Sequence of chain 1.A:
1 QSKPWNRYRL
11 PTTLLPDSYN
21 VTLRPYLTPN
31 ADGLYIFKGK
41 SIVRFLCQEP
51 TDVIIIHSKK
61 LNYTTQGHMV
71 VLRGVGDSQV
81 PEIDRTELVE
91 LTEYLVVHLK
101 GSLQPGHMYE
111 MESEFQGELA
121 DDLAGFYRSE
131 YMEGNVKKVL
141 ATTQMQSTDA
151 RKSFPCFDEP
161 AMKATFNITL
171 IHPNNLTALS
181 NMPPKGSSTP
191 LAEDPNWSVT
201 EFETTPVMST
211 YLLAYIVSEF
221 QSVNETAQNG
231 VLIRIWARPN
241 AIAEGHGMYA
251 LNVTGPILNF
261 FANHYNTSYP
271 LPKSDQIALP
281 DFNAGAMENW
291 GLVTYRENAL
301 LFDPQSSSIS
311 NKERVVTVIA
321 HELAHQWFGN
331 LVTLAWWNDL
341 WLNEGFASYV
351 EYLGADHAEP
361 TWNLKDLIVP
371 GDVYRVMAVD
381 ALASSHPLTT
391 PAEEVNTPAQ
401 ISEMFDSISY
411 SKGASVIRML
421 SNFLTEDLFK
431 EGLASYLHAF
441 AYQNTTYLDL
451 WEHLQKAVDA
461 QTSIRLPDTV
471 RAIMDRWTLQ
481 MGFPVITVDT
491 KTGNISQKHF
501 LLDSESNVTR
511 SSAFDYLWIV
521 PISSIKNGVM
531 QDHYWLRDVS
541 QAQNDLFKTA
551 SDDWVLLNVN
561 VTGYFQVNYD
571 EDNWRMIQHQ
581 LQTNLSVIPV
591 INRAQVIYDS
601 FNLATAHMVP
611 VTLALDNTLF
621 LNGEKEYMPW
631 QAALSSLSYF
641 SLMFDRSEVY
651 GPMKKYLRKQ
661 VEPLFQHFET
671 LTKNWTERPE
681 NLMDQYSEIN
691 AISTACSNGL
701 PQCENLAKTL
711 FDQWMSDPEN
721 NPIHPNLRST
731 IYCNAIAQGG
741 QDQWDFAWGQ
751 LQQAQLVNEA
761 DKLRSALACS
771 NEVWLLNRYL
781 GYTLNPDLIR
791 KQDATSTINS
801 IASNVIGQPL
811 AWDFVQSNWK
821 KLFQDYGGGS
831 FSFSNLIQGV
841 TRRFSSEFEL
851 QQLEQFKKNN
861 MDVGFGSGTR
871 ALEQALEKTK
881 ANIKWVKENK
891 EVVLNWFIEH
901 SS

Binding-site contacts:
Ligand atom N2 contacts residue ASN20 of chain 1.A at 3.4 Å (h-bond).
Ligand atom O7 contacts residue ARG44 of chain 1.A at 3.3 Å (salt-bridge).
Ligand atom O3 contacts residue ARG44 of chain 1.A at 3.0 Å (salt-bridge).
Ligand atom C2 contacts residue ASN167 of chain 1.A at 2.5 Å.
Ligand atom O6 contacts residue ARG44 of chain 1.A at 3.9 Å.
Ligand atom C8 contacts residue ILE42 of chain 1.A at 4.2 Å (hydrophobic).
Ligand atom C1 contacts residue SER18 of chain 1.A at 4.0 Å.
Ligand atom C3 contacts residue SER18 of chain 1.A at 4.1 Å.
Ligand atom C5 contacts residue ASN167 of chain 1.A at 3.6 Å.
Ligand atom C8 contacts residue NAG1 of chain 1.C at 4.4 Å.
Ligand atom C7 contacts residue ARG44 of chain 1.A at 3.6 Å.
Ligand atom C2 contacts residue SER18 of chain 1.A at 3.8 Å.
Ligand atom C1 contacts residue ASN20 of chain 1.A at 4.0 Å.
Ligand atom C3 contacts residue ASN167 of chain 1.A at 3.8 Å.
Ligand atom C2 contacts residue ASN20 of chain 1.A at 3.9 Å.
Ligand atom C8 contacts residue ASN20 of chain 1.A at 3.5 Å.
Ligand atom O5 contacts residue ASN167 of chain 1.A at 2.4 Å (h-bond).
Ligand atom N2 contacts residue ARG44 of chain 1.A at 3.8 Å.
Ligand atom C7 contacts residue NAG1 of chain 1.C at 3.8 Å.
Ligand atom C7 contacts residue ASN167 of chain 1.A at 3.7 Å.
Ligand atom C1 contacts residue ASN167 of chain 1.A at 1.4 Å.
Ligand atom N2 contacts residue ASN167 of chain 1.A at 2.9 Å (h-bond).
Ligand atom C6 contacts residue ARG44 of chain 1.A at 4.2 Å.
Ligand atom C8 contacts residue TYR19 of chain 1.A at 3.8 Å (hydrophobic).
Ligand atom O7 contacts residue NAG1 of chain 1.C at 2.8 Å (h-bond).
Ligand atom N2 contacts residue SER18 of chain 1.A at 2.9 Å (h-bond).
Ligand atom O5 contacts residue THR204 of chain 1.A at 3.2 Å (h-bond).
Ligand atom C1 contacts residue THR204 of chain 1.A at 3.9 Å.
Ligand atom O6 contacts residue NAG2 of chain 1.C at 3.6 Å (h-bond).
Ligand atom C8 contacts residue ARG44 of chain 1.A at 3.8 Å.
Ligand atom C7 contacts residue ASN20 of chain 1.A at 3.1 Å.
Ligand atom O6 contacts residue THR204 of chain 1.A at 4.2 Å.
Ligand atom C7 contacts residue SER18 of chain 1.A at 3.7 Å.
Ligand atom O7 contacts residue ASN167 of chain 1.A at 4.2 Å.
Ligand atom C6 contacts residue THR204 of chain 1.A at 3.3 Å.
Ligand atom O7 contacts residue ASN20 of chain 1.A at 3.3 Å (h-bond).
Ligand atom C4 contacts residue ASN167 of chain 1.A at 4.2 Å.
Ligand atom C3 contacts residue ARG44 of chain 1.A at 4.0 Å.
Ligand atom C5 contacts residue THR204 of chain 1.A at 3.3 Å.
Ligand atom C8 contacts residue SER18 of chain 1.A at 3.6 Å.

The small molecule below binds the protein below.
Small molecule (SMILES): CC(=O)N[C@H]1[C@H](O[C@H]2[C@H](O)[C@@H](NC(C)=O)CO[C@@H]2CO)O[C@H](CO)[C@@H](O)[C@@H]1O